Binding-site contacts:
Ligand atom C3 contacts residue ARG158 of chain 1.A at 4.0 Å.
Ligand atom O5 contacts residue ASN378 of chain 1.A at 2.3 Å (h-bond).
Ligand atom C8 contacts residue THR380 of chain 1.A at 4.4 Å.
Ligand atom C1 contacts residue THR380 of chain 1.A at 3.2 Å.
Ligand atom C1 contacts residue THR385 of chain 1.A at 3.7 Å.
Ligand atom O5 contacts residue THR385 of chain 1.A at 3.7 Å.
Ligand atom C2 contacts residue THR385 of chain 1.A at 3.6 Å.
Ligand atom O6 contacts residue THR385 of chain 1.A at 4.2 Å.
Ligand atom O2 contacts residue ARG158 of chain 1.A at 3.3 Å (salt-bridge).
Ligand atom O3 contacts residue ARG158 of chain 1.A at 4.0 Å.
Ligand atom O7 contacts residue THR385 of chain 1.A at 4.0 Å.
Ligand atom C5 contacts residue ASN378 of chain 1.A at 3.6 Å.
Ligand atom O7 contacts residue ASN378 of chain 1.A at 4.0 Å.
Ligand atom C1 contacts residue ASN378 of chain 1.A at 1.4 Å.
Ligand atom C8 contacts residue LYS379 of chain 1.A at 4.2 Å.
Ligand atom N2 contacts residue ASN378 of chain 1.A at 2.9 Å (h-bond).
Ligand atom C7 contacts residue THR385 of chain 1.A at 3.5 Å.
Ligand atom C8 contacts residue THR385 of chain 1.A at 3.0 Å.
Ligand atom N2 contacts residue THR380 of chain 1.A at 4.0 Å.
Ligand atom O5 contacts residue THR380 of chain 1.A at 4.1 Å.
Ligand atom C2 contacts residue THR380 of chain 1.A at 4.2 Å.
Ligand atom C7 contacts residue ASN378 of chain 1.A at 2.9 Å.
Ligand atom C2 contacts residue ARG158 of chain 1.A at 4.4 Å.
Ligand atom C4 contacts residue ASN378 of chain 1.A at 4.2 Å.
Ligand atom O4 contacts residue ARG158 of chain 1.A at 4.0 Å.
Ligand atom C2 contacts residue ASN378 of chain 1.A at 2.4 Å.
Ligand atom N2 contacts residue THR385 of chain 1.A at 4.0 Å.
Ligand atom C8 contacts residue ASN378 of chain 1.A at 1.8 Å.
Ligand atom C3 contacts residue ASN378 of chain 1.A at 3.8 Å.

This small molecule binds to this protein.
Small molecule (SMILES): CC(=O)N[C@H]1[C@H](O[C@H]2[C@H](O)[C@@H](NC(C)=O)CO[C@@H]2CO)O[C@H](CO)[C@@H](O[C@@H]2O[C@H](CO)[C@@H](O)[C@H](O)[C@@H]2O)[C@@H]1O

Sequence of chain 1.A:
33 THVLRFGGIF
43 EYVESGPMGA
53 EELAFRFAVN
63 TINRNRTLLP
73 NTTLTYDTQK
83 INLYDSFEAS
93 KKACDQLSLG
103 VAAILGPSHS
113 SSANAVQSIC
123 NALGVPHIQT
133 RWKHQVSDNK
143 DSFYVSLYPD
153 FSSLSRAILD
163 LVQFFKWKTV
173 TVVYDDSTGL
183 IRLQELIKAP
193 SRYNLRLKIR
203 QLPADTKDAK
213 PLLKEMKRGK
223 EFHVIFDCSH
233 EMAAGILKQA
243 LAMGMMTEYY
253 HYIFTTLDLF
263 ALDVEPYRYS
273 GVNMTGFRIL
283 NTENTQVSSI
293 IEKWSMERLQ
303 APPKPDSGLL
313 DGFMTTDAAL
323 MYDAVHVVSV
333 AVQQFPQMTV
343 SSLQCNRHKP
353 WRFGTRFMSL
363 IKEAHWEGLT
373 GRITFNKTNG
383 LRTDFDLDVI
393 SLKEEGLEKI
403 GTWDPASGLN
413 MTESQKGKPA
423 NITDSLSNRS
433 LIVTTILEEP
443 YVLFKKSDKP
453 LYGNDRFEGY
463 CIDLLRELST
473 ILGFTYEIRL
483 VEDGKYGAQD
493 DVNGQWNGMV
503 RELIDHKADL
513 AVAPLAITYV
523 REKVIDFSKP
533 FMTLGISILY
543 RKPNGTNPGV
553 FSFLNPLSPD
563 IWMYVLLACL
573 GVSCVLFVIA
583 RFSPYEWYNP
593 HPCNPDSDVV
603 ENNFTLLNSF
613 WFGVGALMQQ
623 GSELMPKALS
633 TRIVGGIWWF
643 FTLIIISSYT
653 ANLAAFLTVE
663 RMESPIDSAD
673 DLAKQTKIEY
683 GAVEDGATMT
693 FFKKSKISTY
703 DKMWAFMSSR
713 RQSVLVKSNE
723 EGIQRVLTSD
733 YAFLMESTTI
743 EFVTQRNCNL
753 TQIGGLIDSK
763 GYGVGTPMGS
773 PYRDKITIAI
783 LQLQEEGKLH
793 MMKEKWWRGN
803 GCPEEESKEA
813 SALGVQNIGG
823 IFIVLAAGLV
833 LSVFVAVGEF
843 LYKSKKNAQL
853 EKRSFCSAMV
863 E